Sequence of chain 1.A:
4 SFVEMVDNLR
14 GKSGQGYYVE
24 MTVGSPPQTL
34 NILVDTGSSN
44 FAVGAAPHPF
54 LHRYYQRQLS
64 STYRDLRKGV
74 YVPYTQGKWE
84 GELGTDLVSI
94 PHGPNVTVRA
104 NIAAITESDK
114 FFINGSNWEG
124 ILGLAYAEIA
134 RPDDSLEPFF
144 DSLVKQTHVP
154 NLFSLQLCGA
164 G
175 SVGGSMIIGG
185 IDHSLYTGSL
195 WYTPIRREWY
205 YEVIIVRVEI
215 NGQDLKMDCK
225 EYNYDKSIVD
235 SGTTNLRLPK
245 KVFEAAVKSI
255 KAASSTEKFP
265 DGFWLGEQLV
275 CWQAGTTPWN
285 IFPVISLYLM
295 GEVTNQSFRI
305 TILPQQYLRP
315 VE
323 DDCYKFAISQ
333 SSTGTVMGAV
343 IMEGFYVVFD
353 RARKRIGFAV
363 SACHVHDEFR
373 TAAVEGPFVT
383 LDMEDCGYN

Binding-site contacts:
Ligand atom C18 contacts residue ILE132 of chain 1.A at 3.6 Å (hydrophobic).
Ligand atom F27 contacts residue ILE116 of chain 1.A at 3.7 Å.
Ligand atom F28 contacts residue GLY80 of chain 1.A at 3.5 Å.
Ligand atom C10 contacts residue GLY40 of chain 1.A at 3.2 Å.
Ligand atom C16 contacts residue ARG134 of chain 1.A at 3.8 Å.
Ligand atom C8 contacts residue GLY40 of chain 1.A at 3.3 Å.
Ligand atom O29 contacts residue TYR77 of chain 1.A at 3.3 Å.
Ligand atom C20 contacts residue GLY236 of chain 1.A at 3.8 Å.
Ligand atom C31 contacts residue ASP234 of chain 1.A at 3.5 Å.
Ligand atom O19 contacts residue THR78 of chain 1.A at 3.2 Å (h-bond).
Ligand atom N3 contacts residue GLY236 of chain 1.A at 3.0 Å (h-bond).
Ligand atom C6 contacts residue ASP234 of chain 1.A at 3.3 Å.
Ligand atom O29 contacts residue ASP38 of chain 1.A at 2.8 Å (salt-bridge).
Ligand atom C5 contacts residue ASP38 of chain 1.A at 3.6 Å.
Ligand atom C30 contacts residue ASP234 of chain 1.A at 3.4 Å.
Ligand atom C25 contacts residue PHE114 of chain 1.A at 3.6 Å (hydrophobic).
Ligand atom O19 contacts residue TYR77 of chain 1.A at 3.4 Å.
Ligand atom C4 contacts residue TYR77 of chain 1.A at 3.6 Å (hydrophobic).
Ligand atom C31 contacts residue TYR204 of chain 1.A at 3.4 Å (hydrophobic).
Ligand atom O29 contacts residue GLY40 of chain 1.A at 3.2 Å (h-bond).
Ligand atom F27 contacts residue TRP121 of chain 1.A at 3.3 Å.
Ligand atom F28 contacts residue TYR77 of chain 1.A at 3.8 Å.
Ligand atom C31 contacts residue ILE232 of chain 1.A at 3.4 Å (hydrophobic).
Ligand atom C6 contacts residue THR237 of chain 1.A at 3.6 Å.
Ligand atom C1 contacts residue GLY236 of chain 1.A at 3.8 Å.
Ligand atom C18 contacts residue ARG134 of chain 1.A at 3.7 Å.
Ligand atom F27 contacts residue LEU36 of chain 1.A at 3.8 Å.
Ligand atom C14 contacts residue PRO76 of chain 1.A at 3.5 Å (hydrophobic).
Ligand atom C26 contacts residue TYR77 of chain 1.A at 3.5 Å (hydrophobic).
Ligand atom C12 contacts residue PRO76 of chain 1.A at 3.5 Å (hydrophobic).
Ligand atom C12 contacts residue TYR77 of chain 1.A at 3.8 Å (hydrophobic).
Ligand atom O29 contacts residue SER41 of chain 1.A at 3.6 Å.
Ligand atom N7 contacts residue ASP234 of chain 1.A at 2.8 Å (salt-bridge).
Ligand atom C20 contacts residue ILE124 of chain 1.A at 3.7 Å (hydrophobic).
Ligand atom C9 contacts residue GLY40 of chain 1.A at 3.7 Å.
Ligand atom C20 contacts residue ASP38 of chain 1.A at 3.5 Å.
Ligand atom F28 contacts residue PHE114 of chain 1.A at 3.1 Å.
Ligand atom N7 contacts residue GLY40 of chain 1.A at 2.8 Å (h-bond).
Ligand atom C8 contacts residue ASP234 of chain 1.A at 3.5 Å.
Ligand atom C31 contacts residue GLY40 of chain 1.A at 3.7 Å.

This small molecule binds to this protein.
Small molecule (SMILES): CC(=O)N[C@@H](Cc1cc(F)cc(F)c1)[C@H](O)CNC1(c2cc(CC(C)(C)C)cs2)CC1